Binding-site contacts:
Ligand atom O5 contacts residue GLN804 of chain 1.B at 3.9 Å.
Ligand atom O5 contacts residue ASN801 of chain 1.B at 2.4 Å (h-bond).
Ligand atom C6 contacts residue SER803 of chain 1.B at 4.2 Å.
Ligand atom O7 contacts residue ASN801 of chain 1.B at 3.3 Å (h-bond).
Ligand atom N2 contacts residue ASN801 of chain 1.B at 2.9 Å (h-bond).
Ligand atom C8 contacts residue ASN801 of chain 1.B at 4.2 Å.
Ligand atom C5 contacts residue ASN801 of chain 1.B at 3.7 Å.
Ligand atom C5 contacts residue SER803 of chain 1.B at 3.6 Å.
Ligand atom C3 contacts residue ASN801 of chain 1.B at 3.8 Å.
Ligand atom O6 contacts residue SER803 of chain 1.B at 3.7 Å.
Ligand atom C2 contacts residue ASN801 of chain 1.B at 2.5 Å.
Ligand atom O6 contacts residue GLN804 of chain 1.B at 2.3 Å (h-bond).
Ligand atom C6 contacts residue GLN804 of chain 1.B at 3.3 Å.
Ligand atom C5 contacts residue GLN804 of chain 1.B at 3.7 Å.
Ligand atom O5 contacts residue SER803 of chain 1.B at 3.6 Å.
Ligand atom C1 contacts residue SER803 of chain 1.B at 3.8 Å.
Ligand atom C1 contacts residue ASN801 of chain 1.B at 1.4 Å.
Ligand atom C4 contacts residue ASN801 of chain 1.B at 4.2 Å.
Ligand atom C7 contacts residue ASN801 of chain 1.B at 3.3 Å.

Sequence of chain 1.B:
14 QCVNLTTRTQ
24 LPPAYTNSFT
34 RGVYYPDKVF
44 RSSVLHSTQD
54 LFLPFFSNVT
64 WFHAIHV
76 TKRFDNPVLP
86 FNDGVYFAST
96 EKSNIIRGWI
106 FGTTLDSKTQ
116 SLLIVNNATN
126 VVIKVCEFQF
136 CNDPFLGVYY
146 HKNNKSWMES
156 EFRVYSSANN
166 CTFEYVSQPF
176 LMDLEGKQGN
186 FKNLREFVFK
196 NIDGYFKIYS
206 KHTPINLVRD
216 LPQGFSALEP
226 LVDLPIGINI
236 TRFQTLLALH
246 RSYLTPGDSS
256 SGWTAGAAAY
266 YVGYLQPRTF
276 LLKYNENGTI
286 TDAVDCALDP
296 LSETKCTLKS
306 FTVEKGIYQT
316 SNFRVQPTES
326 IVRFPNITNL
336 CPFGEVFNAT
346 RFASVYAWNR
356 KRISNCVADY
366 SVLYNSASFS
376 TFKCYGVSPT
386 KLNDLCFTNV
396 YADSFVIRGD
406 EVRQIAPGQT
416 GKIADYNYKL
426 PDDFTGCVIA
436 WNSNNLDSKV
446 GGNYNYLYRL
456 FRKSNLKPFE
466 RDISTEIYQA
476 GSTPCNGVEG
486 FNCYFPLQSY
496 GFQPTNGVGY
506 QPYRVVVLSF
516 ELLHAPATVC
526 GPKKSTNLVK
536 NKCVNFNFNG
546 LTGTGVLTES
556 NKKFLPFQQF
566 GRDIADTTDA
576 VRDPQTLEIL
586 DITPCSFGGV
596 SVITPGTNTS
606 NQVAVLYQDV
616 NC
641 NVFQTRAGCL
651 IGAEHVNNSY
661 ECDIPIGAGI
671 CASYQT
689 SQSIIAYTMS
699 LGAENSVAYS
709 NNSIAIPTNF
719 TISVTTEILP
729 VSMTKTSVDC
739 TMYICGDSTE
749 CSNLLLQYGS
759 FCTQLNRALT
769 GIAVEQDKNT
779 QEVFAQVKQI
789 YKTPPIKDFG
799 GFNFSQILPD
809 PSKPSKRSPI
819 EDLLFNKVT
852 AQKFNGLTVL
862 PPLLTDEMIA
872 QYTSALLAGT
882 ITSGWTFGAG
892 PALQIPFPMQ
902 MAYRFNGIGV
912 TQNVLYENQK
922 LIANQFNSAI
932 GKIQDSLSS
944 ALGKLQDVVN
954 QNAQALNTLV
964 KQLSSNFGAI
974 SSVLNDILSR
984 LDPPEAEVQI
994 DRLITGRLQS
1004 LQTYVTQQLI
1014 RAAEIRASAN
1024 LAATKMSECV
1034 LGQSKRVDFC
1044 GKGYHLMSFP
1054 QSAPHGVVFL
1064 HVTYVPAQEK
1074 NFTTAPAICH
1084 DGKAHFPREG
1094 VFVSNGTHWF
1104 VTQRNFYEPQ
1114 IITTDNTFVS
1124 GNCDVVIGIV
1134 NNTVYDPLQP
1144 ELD

A small-molecule ligand and the protein it binds are described below.
Small molecule (SMILES): CC(=O)N[C@H]1[C@H](O[C@H]2[C@H](O)[C@@H](NC(C)=O)CO[C@@H]2CO)O[C@H](CO)[C@@H](O)[C@@H]1O